Binding-site contacts:
Ligand atom C7 contacts residue ASN120 of chain 1.I at 3.3 Å.
Ligand atom C2 contacts residue ASN120 of chain 1.I at 2.2 Å.
Ligand atom C1 contacts residue ASN120 of chain 1.I at 1.4 Å.
Ligand atom N2 contacts residue ASN120 of chain 1.I at 2.7 Å (h-bond).
Ligand atom C5 contacts residue ASN120 of chain 1.I at 3.6 Å.
Ligand atom C5 contacts residue THR122 of chain 1.I at 4.3 Å.
Ligand atom O5 contacts residue ASN120 of chain 1.I at 2.4 Å (h-bond).
Ligand atom C4 contacts residue ASN120 of chain 1.I at 4.0 Å.
Ligand atom O7 contacts residue ASN120 of chain 1.I at 3.3 Å (h-bond).
Ligand atom C1 contacts residue THR122 of chain 1.I at 3.6 Å.
Ligand atom O5 contacts residue THR122 of chain 1.I at 3.9 Å.
Ligand atom C3 contacts residue ASN120 of chain 1.I at 3.6 Å.

This protein binds this small molecule.
Small molecule (SMILES): CC(=O)N[C@@H]1[C@@H](O)[C@H](O)[C@@H](CO)O[C@H]1O

Sequence of chain 1.I:
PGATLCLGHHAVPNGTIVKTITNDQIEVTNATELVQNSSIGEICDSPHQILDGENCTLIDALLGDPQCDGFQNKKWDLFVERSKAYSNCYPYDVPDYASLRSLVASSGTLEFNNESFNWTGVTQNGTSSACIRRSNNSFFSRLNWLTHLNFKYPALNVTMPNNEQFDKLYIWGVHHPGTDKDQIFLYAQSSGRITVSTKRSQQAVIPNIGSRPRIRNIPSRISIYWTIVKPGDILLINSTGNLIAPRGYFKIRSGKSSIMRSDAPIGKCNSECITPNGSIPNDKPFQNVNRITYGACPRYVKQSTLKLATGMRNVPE